Binding-site contacts:
Ligand atom CA contacts residue GLN174 of chain 1.A at 3.8 Å.
Ligand atom CG contacts residue GLN174 of chain 1.A at 3.3 Å.
Ligand atom N5 contacts residue HIS40 of chain 1.A at 2.8 Å (h-bond).
Ligand atom C61 contacts residue CYS25 of chain 1.A at 3.8 Å (hydrophobic).
Ligand atom S5 contacts residue GLY175 of chain 1.A at 3.3 Å (h-bond).
Ligand atom O contacts residue SER177 of chain 1.A at 2.3 Å (h-bond).
Ligand atom CG contacts residue CYS173 of chain 1.A at 3.6 Å (hydrophobic).
Ligand atom C54 contacts residue LEU81 of chain 1.A at 3.3 Å (hydrophobic).
Ligand atom C66 contacts residue CYS25 of chain 1.A at 3.7 Å (hydrophobic).
Ligand atom NH2 contacts residue GLY194 of chain 1.A at 3.6 Å.
Ligand atom N contacts residue SER192 of chain 1.A at 3.6 Å (h-bond).
Ligand atom C contacts residue SER177 of chain 1.A at 1.4 Å.
Ligand atom O contacts residue GLY175 of chain 1.A at 2.9 Å (h-bond).
Ligand atom CZ contacts residue GLY196 of chain 1.A at 3.7 Å.
Ligand atom CP contacts residue GLN174 of chain 1.A at 3.7 Å.
Ligand atom C55 contacts residue HIS40 of chain 1.A at 3.8 Å.
Ligand atom C61 contacts residue HIS40 of chain 1.A at 3.6 Å.
Ligand atom NH1 contacts residue GLY204 of chain 1.A at 3.4 Å.
Ligand atom C5 contacts residue HIS40 of chain 1.A at 3.7 Å.
Ligand atom NH2 contacts residue GLY196 of chain 1.A at 2.9 Å (h-bond).
Ligand atom C55 contacts residue SER192 of chain 1.A at 3.4 Å.
Ligand atom NH2 contacts residue ASP171 of chain 1.A at 2.7 Å (salt-bridge).
Ligand atom C5 contacts residue SER177 of chain 1.A at 2.4 Å.
Ligand atom O contacts residue CYS173 of chain 1.A at 3.1 Å (h-bond).
Ligand atom CZ contacts residue ASP171 of chain 1.A at 3.3 Å.
Ligand atom O contacts residue GLN174 of chain 1.A at 3.5 Å.
Ligand atom O contacts residue ASP176 of chain 1.A at 3.1 Å (salt-bridge).
Ligand atom CZ contacts residue SER172 of chain 1.A at 3.4 Å.
Ligand atom CB contacts residue SER177 of chain 1.A at 2.9 Å.
Ligand atom NE contacts residue GLY196 of chain 1.A at 3.7 Å.
Ligand atom N5 contacts residue SER177 of chain 1.A at 2.8 Å (h-bond).
Ligand atom C66 contacts residue HIS40 of chain 1.A at 3.4 Å.
Ligand atom OP contacts residue GLN174 of chain 1.A at 3.0 Å (h-bond).
Ligand atom NH1 contacts residue SER172 of chain 1.A at 2.8 Å (h-bond).
Ligand atom NH1 contacts residue ASP171 of chain 1.A at 2.9 Å (salt-bridge).
Ligand atom NE contacts residue GLY194 of chain 1.A at 3.8 Å.
Ligand atom C55 contacts residue LEU81 of chain 1.A at 3.7 Å (hydrophobic).
Ligand atom CA contacts residue SER177 of chain 1.A at 2.4 Å.
Ligand atom NE contacts residue SER172 of chain 1.A at 3.8 Å.
Ligand atom N contacts residue SER177 of chain 1.A at 2.8 Å (h-bond).

A small-molecule ligand and the protein it binds are described below.
Small molecule (SMILES): N=C(N)NCCC[C@H](NC(=O)C1CCCC1)C(=O)c1nc2ccccc2s1

Sequence of chain 1.A:
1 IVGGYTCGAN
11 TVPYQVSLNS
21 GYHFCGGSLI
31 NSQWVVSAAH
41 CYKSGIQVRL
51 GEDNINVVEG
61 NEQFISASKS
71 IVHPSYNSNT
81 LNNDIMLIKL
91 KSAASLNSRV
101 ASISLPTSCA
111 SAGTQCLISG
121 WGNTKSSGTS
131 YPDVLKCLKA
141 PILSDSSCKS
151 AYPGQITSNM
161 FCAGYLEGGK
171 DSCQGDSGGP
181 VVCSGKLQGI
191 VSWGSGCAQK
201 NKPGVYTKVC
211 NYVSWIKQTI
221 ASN